Sequence of chain 1.A:
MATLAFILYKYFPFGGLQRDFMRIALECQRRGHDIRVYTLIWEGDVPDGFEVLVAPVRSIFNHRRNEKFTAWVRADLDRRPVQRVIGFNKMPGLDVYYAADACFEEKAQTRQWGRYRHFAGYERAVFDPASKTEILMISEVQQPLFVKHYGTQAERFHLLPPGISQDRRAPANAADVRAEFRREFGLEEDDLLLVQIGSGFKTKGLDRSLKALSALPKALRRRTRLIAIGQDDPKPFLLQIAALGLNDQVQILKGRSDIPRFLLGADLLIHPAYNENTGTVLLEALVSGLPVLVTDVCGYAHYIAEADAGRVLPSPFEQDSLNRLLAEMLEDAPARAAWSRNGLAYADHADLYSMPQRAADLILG

Binding-site contacts:
Ligand atom O3B contacts residue ARG19 of chain 1.A at 2.9 Å (salt-bridge).
Ligand atom O3B contacts residue GLU290 of chain 1.A at 2.6 Å (salt-bridge).
Ligand atom C3B contacts residue GLU290 of chain 1.A at 3.4 Å.
Ligand atom O3' contacts residue ASN283 of chain 1.A at 3.0 Å (h-bond).
Ligand atom O5B contacts residue GLY16 of chain 1.A at 3.3 Å.
Ligand atom O4' contacts residue ASN283 of chain 1.A at 3.1 Å (h-bond).
Ligand atom O1B contacts residue LYS210 of chain 1.A at 2.7 Å (salt-bridge).
Ligand atom C8' contacts residue GLU282 of chain 1.A at 3.5 Å.
Ligand atom O5' contacts residue LEU17 of chain 1.A at 3.2 Å (h-bond).
Ligand atom C3' contacts residue GLU282 of chain 1.A at 3.5 Å.
Ligand atom O2' contacts residue GLU290 of chain 1.A at 2.6 Å (salt-bridge).
Ligand atom N3 contacts residue ARG262 of chain 1.A at 2.9 Å (salt-bridge).
Ligand atom C4' contacts residue THR284 of chain 1.A at 3.0 Å.
Ligand atom O3A contacts residue GLU282 of chain 1.A at 3.5 Å (salt-bridge).
Ligand atom O2B contacts residue GLY16 of chain 1.A at 3.0 Å (h-bond).
Ligand atom O4 contacts residue GLY261 of chain 1.A at 3.3 Å.
Ligand atom O6' contacts residue ASP20 of chain 1.A at 2.9 Å (salt-bridge).
Ligand atom C7' contacts residue GLU282 of chain 1.A at 3.5 Å.
Ligand atom O2' contacts residue ARG174 of chain 1.A at 3.1 Å (salt-bridge).
Ligand atom O3' contacts residue GLU282 of chain 1.A at 3.2 Å (salt-bridge).
Ligand atom PB contacts residue LYS210 of chain 1.A at 3.2 Å.
Ligand atom C2 contacts residue ILE265 of chain 1.A at 3.5 Å (hydrophobic).
Ligand atom O2A contacts residue THR286 of chain 1.A at 3.4 Å (h-bond).
Ligand atom O4' contacts residue ALA100 of chain 1.A at 2.8 Å (h-bond).
Ligand atom O1A contacts residue THR286 of chain 1.A at 2.7 Å (h-bond).
Ligand atom C6' contacts residue ASP20 of chain 1.A at 3.2 Å.
Ligand atom PA contacts residue THR286 of chain 1.A at 3.5 Å.
Ligand atom O4 contacts residue ILE235 of chain 1.A at 3.2 Å.
Ligand atom O6' contacts residue LEU17 of chain 1.A at 3.4 Å (h-bond).
Ligand atom O2 contacts residue ARG174 of chain 1.A at 3.3 Å (salt-bridge).
Ligand atom O7' contacts residue ASN283 of chain 1.A at 3.3 Å (h-bond).
Ligand atom O3A contacts residue LYS210 of chain 1.A at 3.0 Å (salt-bridge).
Ligand atom O2A contacts residue VAL287 of chain 1.A at 3.3 Å (h-bond).
Ligand atom O6' contacts residue ALA100 of chain 1.A at 3.3 Å.
Ligand atom N3 contacts residue ILE265 of chain 1.A at 3.4 Å.
Ligand atom O3' contacts residue THR284 of chain 1.A at 2.7 Å (h-bond).
Ligand atom O4 contacts residue ARG262 of chain 1.A at 3.0 Å (salt-bridge).
Ligand atom C2B contacts residue GLU290 of chain 1.A at 3.4 Å.
Ligand atom N2' contacts residue GLU282 of chain 1.A at 3.2 Å (salt-bridge).
Ligand atom O1A contacts residue GLY285 of chain 1.A at 3.6 Å.

This protein binds this small molecule.
Small molecule (SMILES): CC(=O)N[C@H]1[C@@H](O[P](=O)(O)O[P](=O)(O)OC[C@H]2O[C@@H](n3ccc(=O)[nH]c3=O)[C@H](O)[C@@H]2O)O[C@H](CO)[C@H](O)[C@@H]1O